A small-molecule ligand and the protein it binds are described below.
Small molecule (SMILES): CC(=O)N[C@@H]1[C@@H](O)[C@H](O)[C@@H](CO)O[C@H]1O

Sequence of chain 1.S:
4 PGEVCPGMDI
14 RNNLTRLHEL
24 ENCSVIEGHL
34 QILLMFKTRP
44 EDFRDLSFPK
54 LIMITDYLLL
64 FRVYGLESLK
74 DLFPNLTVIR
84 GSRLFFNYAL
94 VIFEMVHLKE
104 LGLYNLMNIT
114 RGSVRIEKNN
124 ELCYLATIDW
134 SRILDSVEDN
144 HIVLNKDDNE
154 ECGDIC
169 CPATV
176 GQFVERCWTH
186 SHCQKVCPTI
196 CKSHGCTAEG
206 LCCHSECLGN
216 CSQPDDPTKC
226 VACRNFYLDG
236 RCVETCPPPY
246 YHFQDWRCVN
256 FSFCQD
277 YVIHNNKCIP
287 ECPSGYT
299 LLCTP

Sequence of chain 1.P:
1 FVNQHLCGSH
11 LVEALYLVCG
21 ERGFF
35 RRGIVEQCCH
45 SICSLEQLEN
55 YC

Binding-site contacts:
Ligand atom O6 contacts residue ARG22 of chain 1.P at 4.5 Å.
Ligand atom C1 contacts residue THR18 of chain 1.S at 3.6 Å.
Ligand atom N2 contacts residue THR18 of chain 1.S at 3.7 Å.
Ligand atom C1 contacts residue ASN16 of chain 1.S at 1.4 Å.
Ligand atom O5 contacts residue ASN16 of chain 1.S at 2.4 Å (h-bond).
Ligand atom C5 contacts residue ASN16 of chain 1.S at 3.6 Å.
Ligand atom C7 contacts residue ASN16 of chain 1.S at 3.1 Å.
Ligand atom C2 contacts residue ASN16 of chain 1.S at 2.5 Å.
Ligand atom C7 contacts residue THR18 of chain 1.S at 4.3 Å.
Ligand atom C8 contacts residue ASN16 of chain 1.S at 4.4 Å.
Ligand atom O7 contacts residue ASN16 of chain 1.S at 2.8 Å (h-bond).
Ligand atom C3 contacts residue ASN16 of chain 1.S at 3.7 Å.
Ligand atom C2 contacts residue THR18 of chain 1.S at 4.2 Å.
Ligand atom C4 contacts residue ASN16 of chain 1.S at 4.2 Å.
Ligand atom N2 contacts residue ASN16 of chain 1.S at 2.9 Å (h-bond).